The protein below binds the small molecule below.
Small molecule (SMILES): CC(=O)N[C@H]1[C@H](O[C@H]2[C@H](O)[C@@H](NC(C)=O)CO[C@@H]2CO)O[C@H](CO)[C@@H](O[C@@H]2O[C@H](CO[C@H]3O[C@H](CO)[C@@H](O)[C@H](O[C@H]4O[C@H](CO)[C@@H](O)[C@H](O)[C@@H]4O)[C@@H]3O)[C@@H](O)[C@H](O[C@H]3O[C@H](CO)[C@@H](O)[C@H](O)[C@@H]3O[C@@H]3O[C@H](CO)[C@@H](O[C@@H]4O[C@H](CO)[C@H](O)[C@H](O)[C@H]4O)[C@H](O)[C@H]3NC(C)=O)[C@@H]2O)[C@@H]1O

Sequence of chain 1.A:
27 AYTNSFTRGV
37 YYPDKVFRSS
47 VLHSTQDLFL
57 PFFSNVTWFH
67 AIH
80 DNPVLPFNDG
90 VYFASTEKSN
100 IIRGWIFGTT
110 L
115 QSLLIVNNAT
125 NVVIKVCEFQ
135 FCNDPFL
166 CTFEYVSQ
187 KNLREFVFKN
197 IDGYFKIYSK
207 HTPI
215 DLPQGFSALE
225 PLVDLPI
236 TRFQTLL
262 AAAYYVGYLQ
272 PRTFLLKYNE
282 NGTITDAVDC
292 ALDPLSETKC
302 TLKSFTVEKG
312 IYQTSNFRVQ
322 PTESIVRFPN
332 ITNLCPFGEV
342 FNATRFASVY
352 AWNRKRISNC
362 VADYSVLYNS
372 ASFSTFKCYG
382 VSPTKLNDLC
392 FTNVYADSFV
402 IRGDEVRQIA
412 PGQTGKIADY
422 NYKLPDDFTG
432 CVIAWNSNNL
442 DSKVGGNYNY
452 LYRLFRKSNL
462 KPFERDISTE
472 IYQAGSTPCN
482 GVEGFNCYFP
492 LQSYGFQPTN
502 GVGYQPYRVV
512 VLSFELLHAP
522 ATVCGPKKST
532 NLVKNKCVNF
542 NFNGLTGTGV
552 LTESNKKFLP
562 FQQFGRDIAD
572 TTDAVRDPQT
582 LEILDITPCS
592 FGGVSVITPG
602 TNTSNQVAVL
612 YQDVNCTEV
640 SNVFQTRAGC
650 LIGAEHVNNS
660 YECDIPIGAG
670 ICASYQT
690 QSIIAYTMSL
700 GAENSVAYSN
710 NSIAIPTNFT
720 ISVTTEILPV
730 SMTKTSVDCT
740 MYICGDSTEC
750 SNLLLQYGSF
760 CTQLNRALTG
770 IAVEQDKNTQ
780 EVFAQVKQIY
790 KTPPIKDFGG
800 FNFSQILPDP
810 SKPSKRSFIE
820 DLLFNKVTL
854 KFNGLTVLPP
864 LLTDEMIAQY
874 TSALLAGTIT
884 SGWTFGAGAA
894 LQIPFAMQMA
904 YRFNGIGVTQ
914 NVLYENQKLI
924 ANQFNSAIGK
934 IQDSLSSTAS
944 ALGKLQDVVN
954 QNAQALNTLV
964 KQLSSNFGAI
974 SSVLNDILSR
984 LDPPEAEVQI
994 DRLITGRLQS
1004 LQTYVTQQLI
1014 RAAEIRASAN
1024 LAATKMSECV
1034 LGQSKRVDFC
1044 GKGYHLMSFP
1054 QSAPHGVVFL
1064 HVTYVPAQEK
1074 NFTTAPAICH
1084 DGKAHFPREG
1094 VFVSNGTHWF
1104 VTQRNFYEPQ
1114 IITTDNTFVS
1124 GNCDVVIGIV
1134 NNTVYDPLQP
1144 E

Sequence of chain 1.G:
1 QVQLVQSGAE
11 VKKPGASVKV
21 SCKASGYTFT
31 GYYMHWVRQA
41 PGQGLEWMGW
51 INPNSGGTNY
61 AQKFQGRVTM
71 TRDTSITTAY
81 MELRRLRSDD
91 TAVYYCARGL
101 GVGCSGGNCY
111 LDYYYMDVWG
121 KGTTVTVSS

Binding-site contacts:
Ligand atom N2 contacts residue ASN343 of chain 1.A at 2.8 Å (h-bond).
Ligand atom C5 contacts residue PHE486 of chain 1.B at 3.8 Å (hydrophobic).
Ligand atom O4 contacts residue TYR110 of chain 1.G at 2.1 Å (h-bond).
Ligand atom C3 contacts residue TYR110 of chain 1.G at 3.5 Å (hydrophobic).
Ligand atom C3 contacts residue TYR110 of chain 1.G at 3.7 Å (hydrophobic).
Ligand atom O3 contacts residue ASN487 of chain 1.B at 2.9 Å (h-bond).
Ligand atom C5 contacts residue ASP112 of chain 1.G at 3.7 Å.
Ligand atom C3 contacts residue TYR489 of chain 1.B at 3.5 Å (hydrophobic).
Ligand atom O2 contacts residue LEU111 of chain 1.G at 3.4 Å (h-bond).
Ligand atom O5 contacts residue ASN343 of chain 1.A at 2.2 Å (h-bond).
Ligand atom O2 contacts residue TYR489 of chain 1.B at 3.5 Å (h-bond).
Ligand atom C2 contacts residue ASN343 of chain 1.A at 2.6 Å.
Ligand atom C4 contacts residue TYR110 of chain 1.G at 3.2 Å (hydrophobic).
Ligand atom C4 contacts residue ASP112 of chain 1.G at 3.8 Å.
Ligand atom O3 contacts residue TYR114 of chain 1.G at 3.8 Å.
Ligand atom C1 contacts residue TYR110 of chain 1.G at 3.4 Å (hydrophobic).
Ligand atom C7 contacts residue ASN343 of chain 1.A at 3.7 Å.
Ligand atom O4 contacts residue ASN487 of chain 1.B at 3.9 Å.
Ligand atom C5 contacts residue TYR110 of chain 1.G at 3.8 Å (hydrophobic).
Ligand atom C6 contacts residue TYR113 of chain 1.G at 3.6 Å (hydrophobic).
Ligand atom O5 contacts residue TYR110 of chain 1.G at 3.2 Å.
Ligand atom O3 contacts residue TYR110 of chain 1.G at 3.7 Å.
Ligand atom C1 contacts residue TYR110 of chain 1.G at 3.5 Å (hydrophobic).
Ligand atom C8 contacts residue LEU368 of chain 1.A at 3.8 Å (hydrophobic).
Ligand atom C3 contacts residue TYR114 of chain 1.G at 3.4 Å (hydrophobic).
Ligand atom C1 contacts residue ASN343 of chain 1.A at 1.4 Å.
Ligand atom C4 contacts residue ASN487 of chain 1.B at 3.4 Å.
Ligand atom C8 contacts residue GLY339 of chain 1.A at 3.4 Å.
Ligand atom C1 contacts residue TYR114 of chain 1.G at 3.7 Å (hydrophobic).
Ligand atom C3 contacts residue ASN487 of chain 1.B at 3.5 Å.
Ligand atom O4 contacts residue GLY103 of chain 1.G at 3.6 Å.
Ligand atom C7 contacts residue GLY339 of chain 1.A at 3.6 Å.
Ligand atom O2 contacts residue TYR114 of chain 1.G at 2.5 Å (h-bond).
Ligand atom O4 contacts residue ASP112 of chain 1.G at 2.8 Å (salt-bridge).
Ligand atom C8 contacts residue PHE338 of chain 1.A at 3.5 Å (hydrophobic).
Ligand atom C5 contacts residue ASN343 of chain 1.A at 3.6 Å.
Ligand atom C2 contacts residue TYR489 of chain 1.B at 3.6 Å (hydrophobic).
Ligand atom C2 contacts residue TYR114 of chain 1.G at 3.4 Å (hydrophobic).
Ligand atom O3 contacts residue TYR489 of chain 1.B at 2.4 Å (h-bond).
Ligand atom C3 contacts residue ASN343 of chain 1.A at 3.9 Å.

Sequence of chain 1.H:
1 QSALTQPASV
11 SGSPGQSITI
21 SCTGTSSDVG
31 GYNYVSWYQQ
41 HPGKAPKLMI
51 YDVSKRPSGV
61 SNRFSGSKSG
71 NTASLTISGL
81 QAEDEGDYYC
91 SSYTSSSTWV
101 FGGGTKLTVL

Sequence of chain 1.B:
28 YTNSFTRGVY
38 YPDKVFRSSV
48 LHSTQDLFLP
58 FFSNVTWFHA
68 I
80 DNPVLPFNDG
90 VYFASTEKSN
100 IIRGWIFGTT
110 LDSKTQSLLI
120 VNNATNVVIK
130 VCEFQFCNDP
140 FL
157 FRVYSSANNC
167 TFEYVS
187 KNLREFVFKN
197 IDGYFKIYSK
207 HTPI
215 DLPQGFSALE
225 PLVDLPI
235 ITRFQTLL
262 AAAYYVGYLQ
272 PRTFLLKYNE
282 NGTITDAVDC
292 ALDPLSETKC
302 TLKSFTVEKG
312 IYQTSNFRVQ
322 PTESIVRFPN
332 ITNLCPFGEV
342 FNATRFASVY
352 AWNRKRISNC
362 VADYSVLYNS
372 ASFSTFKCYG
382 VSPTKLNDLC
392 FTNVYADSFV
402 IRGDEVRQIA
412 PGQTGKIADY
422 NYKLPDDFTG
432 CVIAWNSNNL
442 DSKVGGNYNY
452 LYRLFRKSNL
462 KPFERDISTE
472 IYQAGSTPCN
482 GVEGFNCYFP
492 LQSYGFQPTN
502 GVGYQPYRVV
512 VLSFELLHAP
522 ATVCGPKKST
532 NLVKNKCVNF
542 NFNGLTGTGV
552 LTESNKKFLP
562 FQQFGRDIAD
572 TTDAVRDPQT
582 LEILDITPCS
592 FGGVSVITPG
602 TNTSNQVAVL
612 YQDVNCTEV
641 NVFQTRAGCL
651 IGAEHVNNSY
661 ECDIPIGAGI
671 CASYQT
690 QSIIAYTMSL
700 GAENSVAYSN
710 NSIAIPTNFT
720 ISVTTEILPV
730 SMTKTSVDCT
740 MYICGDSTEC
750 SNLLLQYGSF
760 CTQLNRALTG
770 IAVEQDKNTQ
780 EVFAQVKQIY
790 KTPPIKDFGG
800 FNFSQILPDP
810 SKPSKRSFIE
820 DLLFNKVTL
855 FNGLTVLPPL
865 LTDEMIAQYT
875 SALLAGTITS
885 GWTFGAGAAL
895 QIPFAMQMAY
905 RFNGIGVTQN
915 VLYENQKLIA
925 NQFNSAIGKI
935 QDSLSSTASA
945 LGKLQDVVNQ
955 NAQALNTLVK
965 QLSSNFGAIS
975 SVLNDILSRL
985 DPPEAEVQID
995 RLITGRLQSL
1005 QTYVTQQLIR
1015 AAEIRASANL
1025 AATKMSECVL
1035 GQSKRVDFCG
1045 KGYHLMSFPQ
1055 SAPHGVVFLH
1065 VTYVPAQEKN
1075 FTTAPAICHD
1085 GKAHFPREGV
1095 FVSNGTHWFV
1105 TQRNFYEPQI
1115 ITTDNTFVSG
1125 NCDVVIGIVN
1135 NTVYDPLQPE